Sequence of chain 17.C:
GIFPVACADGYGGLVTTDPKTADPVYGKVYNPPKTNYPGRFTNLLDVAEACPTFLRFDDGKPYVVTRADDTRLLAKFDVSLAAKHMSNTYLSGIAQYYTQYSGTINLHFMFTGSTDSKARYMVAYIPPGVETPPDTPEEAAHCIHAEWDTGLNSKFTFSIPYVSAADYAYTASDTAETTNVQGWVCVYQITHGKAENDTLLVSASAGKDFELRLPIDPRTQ

Binding-site contacts:
Ligand atom S2 contacts residue ARG56 of chain 17.C at 3.4 Å (salt-bridge).
Ligand atom O1S contacts residue ASP58 of chain 17.C at 4.1 Å.
Ligand atom O6S contacts residue LYS193 of chain 18.A at 3.4 Å.
Ligand atom O5S contacts residue ARG135 of chain 18.B at 3.6 Å.
Ligand atom S2 contacts residue ASN88 of chain 17.C at 4.0 Å.
Ligand atom O6S contacts residue ARG56 of chain 17.C at 3.7 Å.
Ligand atom C2 contacts residue LYS193 of chain 18.A at 3.6 Å.
Ligand atom O5S contacts residue ARG56 of chain 17.C at 3.6 Å (salt-bridge).
Ligand atom O3 contacts residue LYS193 of chain 18.A at 2.8 Å (salt-bridge).
Ligand atom O2S contacts residue ARG56 of chain 17.C at 4.1 Å.
Ligand atom O5S contacts residue ASN88 of chain 17.C at 3.0 Å (h-bond).
Ligand atom O6 contacts residue LYS193 of chain 18.A at 3.5 Å.
Ligand atom O6S contacts residue ASN88 of chain 17.C at 3.9 Å.
Ligand atom O6B contacts residue LYS193 of chain 18.A at 4.1 Å.
Ligand atom N2 contacts residue ARG56 of chain 17.C at 3.9 Å.
Ligand atom O4S contacts residue ARG56 of chain 17.C at 2.5 Å (salt-bridge).
Ligand atom O4 contacts residue THR195 of chain 18.A at 3.7 Å.
Ligand atom C6 contacts residue ARG135 of chain 18.B at 3.8 Å.
Ligand atom C4 contacts residue LYS193 of chain 18.A at 3.4 Å.
Ligand atom S1 contacts residue ASP59 of chain 17.C at 3.7 Å.
Ligand atom O2S contacts residue ASP58 of chain 17.C at 2.3 Å (salt-bridge).
Ligand atom C5 contacts residue ARG135 of chain 18.B at 4.1 Å.
Ligand atom O6S contacts residue ARG135 of chain 18.B at 3.7 Å.
Ligand atom O1S contacts residue ASP59 of chain 17.C at 3.0 Å.
Ligand atom O5 contacts residue ARG135 of chain 18.B at 3.2 Å.
Ligand atom C1 contacts residue ASP133 of chain 18.B at 4.0 Å.
Ligand atom C6 contacts residue THR134 of chain 18.B at 3.5 Å.
Ligand atom O3 contacts residue ASP59 of chain 17.C at 4.0 Å.
Ligand atom O5 contacts residue LYS193 of chain 18.A at 3.6 Å.
Ligand atom S2 contacts residue ARG135 of chain 18.B at 4.0 Å.
Ligand atom C3 contacts residue ARG56 of chain 17.C at 3.9 Å.
Ligand atom O3S contacts residue LYS193 of chain 18.A at 3.1 Å (salt-bridge).
Ligand atom O3 contacts residue ARG56 of chain 17.C at 3.9 Å.
Ligand atom C5 contacts residue THR134 of chain 18.B at 3.9 Å.
Ligand atom O6 contacts residue ARG135 of chain 18.B at 3.6 Å.
Ligand atom S1 contacts residue ASP58 of chain 17.C at 3.7 Å.
Ligand atom O3S contacts residue THR134 of chain 18.B at 3.3 Å (h-bond).
Ligand atom C3 contacts residue LYS193 of chain 18.A at 3.6 Å.
Ligand atom O1 contacts residue ASP133 of chain 18.B at 4.1 Å.
Ligand atom O2S contacts residue ASP59 of chain 17.C at 3.2 Å.

The protein below binds the small molecule below.
Small molecule (SMILES): O=C(O)[C@@H]1O[C@@H](O[C@H]2[C@H](O)[C@@H](NS(=O)(=O)O)[C@@H](O)O[C@@H]2COS(=O)(=O)O)[C@H](OS(=O)(=O)O)[C@@H](O)[C@@H]1O[C@H]1O[C@H](COS(=O)(=O)O)[C@@H](O)[C@H](O)[C@H]1NS(=O)(=O)O

Sequence of chain 18.A:
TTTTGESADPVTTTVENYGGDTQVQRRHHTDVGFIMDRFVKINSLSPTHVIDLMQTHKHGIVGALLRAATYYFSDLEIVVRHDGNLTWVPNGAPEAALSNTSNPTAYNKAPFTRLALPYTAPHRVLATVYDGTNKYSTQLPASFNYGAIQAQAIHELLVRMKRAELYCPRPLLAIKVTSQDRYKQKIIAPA

Sequence of chain 18.B:
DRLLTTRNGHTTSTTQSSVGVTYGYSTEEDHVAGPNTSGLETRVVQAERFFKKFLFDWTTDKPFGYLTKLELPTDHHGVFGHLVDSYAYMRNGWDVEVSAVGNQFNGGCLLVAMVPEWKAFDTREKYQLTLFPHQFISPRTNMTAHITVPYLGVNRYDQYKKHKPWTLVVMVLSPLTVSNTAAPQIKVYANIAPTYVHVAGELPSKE